Sequence of chain 1.A:
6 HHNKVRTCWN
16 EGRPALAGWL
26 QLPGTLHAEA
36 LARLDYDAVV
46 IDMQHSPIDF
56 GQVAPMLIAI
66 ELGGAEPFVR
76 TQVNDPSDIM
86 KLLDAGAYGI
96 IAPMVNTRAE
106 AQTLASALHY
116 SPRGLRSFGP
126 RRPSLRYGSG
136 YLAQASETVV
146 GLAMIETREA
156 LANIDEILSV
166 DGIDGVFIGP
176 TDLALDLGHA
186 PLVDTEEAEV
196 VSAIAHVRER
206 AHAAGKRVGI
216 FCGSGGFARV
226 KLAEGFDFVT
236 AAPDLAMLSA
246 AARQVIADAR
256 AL

Sequence of chain 3.A:
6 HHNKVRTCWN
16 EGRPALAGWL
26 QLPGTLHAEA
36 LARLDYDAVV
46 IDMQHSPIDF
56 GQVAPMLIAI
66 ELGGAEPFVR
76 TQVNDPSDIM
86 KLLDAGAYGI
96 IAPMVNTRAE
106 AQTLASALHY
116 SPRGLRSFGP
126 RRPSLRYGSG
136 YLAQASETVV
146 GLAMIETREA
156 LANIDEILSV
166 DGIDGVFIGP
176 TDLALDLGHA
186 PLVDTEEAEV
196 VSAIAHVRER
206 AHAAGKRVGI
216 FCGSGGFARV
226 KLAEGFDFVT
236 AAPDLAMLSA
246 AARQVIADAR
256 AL

Binding-site contacts:
Ligand atom O3 contacts residue GLU151 of chain 1.A at 3.3 Å (salt-bridge).
Ligand atom C1 contacts residue THR176 of chain 1.A at 3.2 Å.
Ligand atom C3 contacts residue PHE216 of chain 1.A at 3.4 Å (hydrophobic).
Ligand atom C1 contacts residue PRO175 of chain 1.A at 3.8 Å (hydrophobic).
Ligand atom O1 contacts residue ASP177 of chain 1.A at 2.9 Å (salt-bridge).
Ligand atom O2 contacts residue GLY174 of chain 1.A at 3.4 Å.
Ligand atom C1 contacts residue GLU151 of chain 1.A at 3.8 Å.
Ligand atom C2 contacts residue GLY174 of chain 1.A at 3.6 Å.
Ligand atom O1 contacts residue GLU151 of chain 1.A at 3.0 Å (salt-bridge).
Ligand atom C3 contacts residue ARG75 of chain 1.A at 3.9 Å.
Ligand atom O4 contacts residue PHE216 of chain 1.A at 3.4 Å.
Ligand atom C2 contacts residue MET149 of chain 1.A at 3.8 Å (hydrophobic).
Ligand atom C3 contacts residue 3GR1 of chain 1.D at 3.2 Å.
Ligand atom C1 contacts residue MG1 of chain 1.J at 2.8 Å.
Ligand atom O4 contacts residue PHE172 of chain 1.A at 3.9 Å.
Ligand atom O2 contacts residue 3GR1 of chain 1.D at 3.5 Å.
Ligand atom C3 contacts residue MET149 of chain 1.A at 4.0 Å (hydrophobic).
Ligand atom C1 contacts residue GLY174 of chain 1.A at 3.4 Å.
Ligand atom C1 contacts residue ASP177 of chain 1.A at 3.8 Å.
Ligand atom C2 contacts residue MG1 of chain 1.J at 2.8 Å.
Ligand atom C3 contacts residue GLY174 of chain 1.A at 3.8 Å.
Ligand atom O2 contacts residue ASP177 of chain 1.A at 3.8 Å.
Ligand atom O2 contacts residue PRO175 of chain 1.A at 3.3 Å (h-bond).
Ligand atom O1 contacts residue 3GR1 of chain 1.D at 3.9 Å.
Ligand atom O3 contacts residue MG1 of chain 1.J at 2.1 Å.
Ligand atom O3 contacts residue ARG75 of chain 1.A at 2.7 Å (salt-bridge).
Ligand atom O4 contacts residue TRP24 of chain 1.A at 3.5 Å.
Ligand atom O4 contacts residue 3GR1 of chain 1.D at 3.6 Å.
Ligand atom O1 contacts residue MG1 of chain 1.J at 2.0 Å.
Ligand atom O4 contacts residue MET149 of chain 1.A at 3.6 Å.
Ligand atom C2 contacts residue ARG75 of chain 1.A at 3.6 Å.
Ligand atom C2 contacts residue GLU151 of chain 1.A at 3.8 Å.
Ligand atom O2 contacts residue THR176 of chain 1.A at 2.6 Å (h-bond).
Ligand atom O3 contacts residue 3GR1 of chain 1.D at 2.8 Å (h-bond).
Ligand atom O1 contacts residue THR176 of chain 1.A at 3.3 Å (h-bond).
Ligand atom C2 contacts residue 3GR1 of chain 1.D at 2.8 Å.
Ligand atom O3 contacts residue MET149 of chain 1.A at 3.5 Å.
Ligand atom O1 contacts residue GLY174 of chain 1.A at 3.7 Å.
Ligand atom O4 contacts residue ARG75 of chain 1.A at 3.1 Å (salt-bridge).
Ligand atom C1 contacts residue 3GR1 of chain 1.D at 3.4 Å.

This small molecule binds to this protein.
Small molecule (SMILES): O=C(O)C(=O)CO